Sequence of chain 9.A:
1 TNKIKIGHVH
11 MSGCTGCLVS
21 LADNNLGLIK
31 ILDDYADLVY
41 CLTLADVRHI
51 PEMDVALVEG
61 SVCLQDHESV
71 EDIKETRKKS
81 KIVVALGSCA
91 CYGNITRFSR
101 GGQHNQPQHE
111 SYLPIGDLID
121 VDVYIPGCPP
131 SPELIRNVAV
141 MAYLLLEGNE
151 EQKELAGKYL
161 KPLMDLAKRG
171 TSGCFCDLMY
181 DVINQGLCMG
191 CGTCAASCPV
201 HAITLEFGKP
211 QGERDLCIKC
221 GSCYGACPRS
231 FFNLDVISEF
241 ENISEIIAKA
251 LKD

Sequence of chain 9.C:
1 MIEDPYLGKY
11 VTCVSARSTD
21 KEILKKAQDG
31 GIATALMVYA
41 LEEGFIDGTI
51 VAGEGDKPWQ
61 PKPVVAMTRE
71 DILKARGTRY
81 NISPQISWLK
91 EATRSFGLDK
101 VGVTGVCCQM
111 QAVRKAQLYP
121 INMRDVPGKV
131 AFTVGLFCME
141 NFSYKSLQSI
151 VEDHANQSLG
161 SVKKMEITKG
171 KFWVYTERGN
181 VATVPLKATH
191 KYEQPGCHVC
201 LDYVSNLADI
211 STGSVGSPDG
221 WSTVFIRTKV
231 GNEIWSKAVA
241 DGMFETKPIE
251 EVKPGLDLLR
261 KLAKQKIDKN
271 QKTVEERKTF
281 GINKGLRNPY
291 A

Binding-site contacts:
Ligand atom C1 contacts residue SER244 of chain 9.A at 4.1 Å.
Ligand atom O5 contacts residue ARG136 of chain 9.A at 2.6 Å (salt-bridge).
Ligand atom O5 contacts residue GLN117 of chain 9.C at 4.2 Å.
Ligand atom O6 contacts residue PRO127 of chain 9.C at 4.1 Å.
Ligand atom C1 contacts residue ILE247 of chain 9.A at 4.2 Å (hydrophobic).
Ligand atom C1 contacts residue ASN137 of chain 9.A at 4.0 Å.
Ligand atom C1 contacts residue LEU118 of chain 9.C at 4.2 Å (hydrophobic).
Ligand atom O6 contacts residue SER244 of chain 9.A at 3.6 Å.
Ligand atom O5 contacts residue PRO127 of chain 9.C at 3.6 Å.
Ligand atom C4 contacts residue ARG136 of chain 9.A at 4.4 Å.
Ligand atom C1 contacts residue ARG136 of chain 9.A at 3.7 Å.
Ligand atom C2 contacts residue GLN117 of chain 9.C at 4.3 Å.
Ligand atom C2 contacts residue ARG136 of chain 9.A at 3.0 Å.
Ligand atom C3 contacts residue ARG136 of chain 9.A at 4.4 Å.
Ligand atom C2 contacts residue SER244 of chain 9.A at 4.5 Å.
Ligand atom C1 contacts residue GLN117 of chain 9.C at 3.3 Å.
Ligand atom C4 contacts residue SER244 of chain 9.A at 4.5 Å.
Ligand atom O6 contacts residue GLN117 of chain 9.C at 4.5 Å.
Ligand atom C3 contacts residue SER244 of chain 9.A at 3.7 Å.

The small molecule below binds the protein below.
Small molecule (SMILES): C[C@@H](O)[C@@H](C)O